The protein below binds the small molecule below.
Small molecule (SMILES): CCCCCCCC/[NH+]=C1\NC[C@@H]2[C@@H](O)[C@H](O)[C@@H](O)[C@@H](O)N12

Sequence of chain 1.A:
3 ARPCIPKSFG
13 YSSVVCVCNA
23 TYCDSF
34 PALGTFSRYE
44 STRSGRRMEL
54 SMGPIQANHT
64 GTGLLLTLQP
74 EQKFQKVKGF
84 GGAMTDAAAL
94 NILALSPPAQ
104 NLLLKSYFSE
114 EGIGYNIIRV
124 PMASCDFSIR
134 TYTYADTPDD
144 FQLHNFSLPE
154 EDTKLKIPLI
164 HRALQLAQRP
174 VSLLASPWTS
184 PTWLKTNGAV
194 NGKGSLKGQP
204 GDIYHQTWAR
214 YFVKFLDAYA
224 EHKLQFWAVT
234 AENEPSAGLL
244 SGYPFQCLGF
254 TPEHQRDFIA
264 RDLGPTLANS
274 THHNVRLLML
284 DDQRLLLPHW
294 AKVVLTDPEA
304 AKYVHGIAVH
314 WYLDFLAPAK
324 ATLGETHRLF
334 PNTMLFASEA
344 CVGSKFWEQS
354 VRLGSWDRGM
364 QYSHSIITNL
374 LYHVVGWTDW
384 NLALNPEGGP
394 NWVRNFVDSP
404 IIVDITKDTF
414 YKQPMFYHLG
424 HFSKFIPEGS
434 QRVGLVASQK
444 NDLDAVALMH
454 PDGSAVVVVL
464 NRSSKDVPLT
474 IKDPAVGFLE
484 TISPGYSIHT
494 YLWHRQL

Binding-site contacts:
Ligand atom C13 contacts residue GLU342 of chain 1.A at 3.5 Å.
Ligand atom N14 contacts residue GLU342 of chain 1.A at 3.8 Å.
Ligand atom O22 contacts residue ASN398 of chain 1.A at 3.7 Å.
Ligand atom N11 contacts residue SER347 of chain 1.A at 3.6 Å.
Ligand atom N11 contacts residue TYR315 of chain 1.A at 3.9 Å.
Ligand atom C21 contacts residue ASN398 of chain 1.A at 3.9 Å.
Ligand atom C17 contacts residue GLU342 of chain 1.A at 3.4 Å.
Ligand atom O18 contacts residue GLU342 of chain 1.A at 2.9 Å (salt-bridge).
Ligand atom N14 contacts residue TYR315 of chain 1.A at 3.9 Å.
Ligand atom C12 contacts residue TYR315 of chain 1.A at 4.0 Å (hydrophobic).
Ligand atom C13 contacts residue TRP383 of chain 1.A at 3.8 Å (hydrophobic).
Ligand atom O22 contacts residue PHE130 of chain 1.A at 3.2 Å.
Ligand atom C19 contacts residue GLU342 of chain 1.A at 3.5 Å.
Ligand atom O18 contacts residue TRP181 of chain 1.A at 3.9 Å.
Ligand atom O20 contacts residue ASP129 of chain 1.A at 2.6 Å (salt-bridge).
Ligand atom C19 contacts residue TRP383 of chain 1.A at 3.9 Å (hydrophobic).
Ligand atom O20 contacts residue TRP181 of chain 1.A at 2.9 Å (h-bond).
Ligand atom C10 contacts residue TYR315 of chain 1.A at 3.9 Å (hydrophobic).
Ligand atom O20 contacts residue TRP383 of chain 1.A at 3.9 Å.
Ligand atom C12 contacts residue ASN398 of chain 1.A at 3.8 Å.
Ligand atom O16 contacts residue GLU342 of chain 1.A at 3.5 Å (salt-bridge).
Ligand atom O18 contacts residue GLU237 of chain 1.A at 3.5 Å.
Ligand atom C13 contacts residue TYR315 of chain 1.A at 3.7 Å (hydrophobic).
Ligand atom C15 contacts residue TYR315 of chain 1.A at 4.1 Å (hydrophobic).
Ligand atom O22 contacts residue TRP383 of chain 1.A at 2.9 Å (h-bond).
Ligand atom C19 contacts residue ASP129 of chain 1.A at 3.7 Å.
Ligand atom C19 contacts residue TRP181 of chain 1.A at 4.0 Å (hydrophobic).
Ligand atom O16 contacts residue GLU237 of chain 1.A at 2.4 Å (salt-bridge).
Ligand atom O20 contacts residue PHE248 of chain 1.A at 3.4 Å.
Ligand atom C21 contacts residue ASP129 of chain 1.A at 3.3 Å.
Ligand atom O16 contacts residue TYR315 of chain 1.A at 3.3 Å.
Ligand atom O22 contacts residue ASP129 of chain 1.A at 2.5 Å (salt-bridge).
Ligand atom C15 contacts residue GLU342 of chain 1.A at 3.6 Å.
Ligand atom C12 contacts residue CYS344 of chain 1.A at 3.8 Å (hydrophobic).
Ligand atom O18 contacts residue ASN236 of chain 1.A at 3.1 Å (h-bond).
Ligand atom N11 contacts residue ASN398 of chain 1.A at 4.0 Å.
Ligand atom C12 contacts residue VAL400 of chain 1.A at 3.9 Å (hydrophobic).
Ligand atom C17 contacts residue GLU237 of chain 1.A at 3.8 Å.
Ligand atom C15 contacts residue GLU237 of chain 1.A at 3.5 Å.
Ligand atom C21 contacts residue TRP383 of chain 1.A at 3.7 Å (hydrophobic).